Binding-site contacts:
Ligand atom N1 contacts residue PHE180 of chain 1.B at 3.5 Å.
Ligand atom C2 contacts residue PHE180 of chain 1.B at 3.4 Å (hydrophobic).
Ligand atom CAI contacts residue VAL129 of chain 1.B at 3.5 Å (hydrophobic).
Ligand atom N7 contacts residue ASP131 of chain 1.B at 4.1 Å.
Ligand atom OAE contacts residue ASP131 of chain 1.B at 3.2 Å.
Ligand atom N2 contacts residue LEU186 of chain 1.B at 3.6 Å.
Ligand atom N1 contacts residue LEU186 of chain 1.B at 3.9 Å.
Ligand atom O6 contacts residue PHE180 of chain 1.B at 3.4 Å.
Ligand atom OAC contacts residue LEU134 of chain 1.B at 4.2 Å.
Ligand atom C6 contacts residue VAL181 of chain 1.B at 3.5 Å (hydrophobic).
Ligand atom OAC contacts residue SER132 of chain 1.B at 3.4 Å (h-bond).
Ligand atom PAV contacts residue SER132 of chain 1.B at 3.6 Å.
Ligand atom C6 contacts residue LYS159 of chain 1.B at 3.7 Å.
Ligand atom N2 contacts residue ASP187 of chain 1.B at 2.7 Å (salt-bridge).
Ligand atom OAC contacts residue GLY133 of chain 1.B at 3.6 Å.
Ligand atom OAD contacts residue ASP131 of chain 1.B at 2.7 Å (salt-bridge).
Ligand atom N3 contacts residue PHE180 of chain 1.B at 3.6 Å.
Ligand atom N1 contacts residue VAL181 of chain 1.B at 2.5 Å (h-bond).
Ligand atom O6 contacts residue LYS159 of chain 1.B at 2.7 Å (salt-bridge).
Ligand atom O6 contacts residue VAL181 of chain 1.B at 2.8 Å (h-bond).
Ligand atom CAI contacts residue ASP131 of chain 1.B at 4.1 Å.
Ligand atom C6 contacts residue PHE180 of chain 1.B at 3.6 Å (hydrophobic).
Ligand atom C2 contacts residue VAL181 of chain 1.B at 3.4 Å (hydrophobic).
Ligand atom N2 contacts residue PHE180 of chain 1.B at 3.5 Å.
Ligand atom C4 contacts residue PHE180 of chain 1.B at 3.8 Å (hydrophobic).
Ligand atom PAV contacts residue ASP131 of chain 1.B at 3.6 Å.
Ligand atom O6 contacts residue ASP179 of chain 1.B at 3.7 Å.
Ligand atom C5 contacts residue LYS159 of chain 1.B at 3.8 Å.
Ligand atom OAD contacts residue SER132 of chain 1.B at 3.2 Å (h-bond).
Ligand atom OAD contacts residue VAL130 of chain 1.B at 3.6 Å.
Ligand atom C8 contacts residue ASP131 of chain 1.B at 4.0 Å.
Ligand atom OAE contacts residue GLY133 of chain 1.B at 3.6 Å.
Ligand atom C2 contacts residue ASP187 of chain 1.B at 3.9 Å.
Ligand atom PAV contacts residue GLY133 of chain 1.B at 3.6 Å.
Ligand atom OAD contacts residue VAL129 of chain 1.B at 4.0 Å.
Ligand atom OAD contacts residue GLY133 of chain 1.B at 2.8 Å (h-bond).
Ligand atom N2 contacts residue VAL181 of chain 1.B at 3.5 Å (h-bond).
Ligand atom C5 contacts residue PHE180 of chain 1.B at 3.9 Å (hydrophobic).
Ligand atom OAE contacts residue SER132 of chain 1.B at 2.7 Å (h-bond).
Ligand atom N7 contacts residue LYS159 of chain 1.B at 3.4 Å (salt-bridge).

Sequence of chain 1.B:
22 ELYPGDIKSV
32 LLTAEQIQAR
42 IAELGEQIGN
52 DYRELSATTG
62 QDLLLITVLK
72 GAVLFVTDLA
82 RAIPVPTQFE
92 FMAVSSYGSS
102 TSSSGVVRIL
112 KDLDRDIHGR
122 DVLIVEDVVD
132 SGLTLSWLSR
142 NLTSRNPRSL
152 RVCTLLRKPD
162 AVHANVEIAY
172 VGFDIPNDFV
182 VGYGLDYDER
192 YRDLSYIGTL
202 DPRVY

A small-molecule ligand and the protein it binds are described below.
Small molecule (SMILES): Nc1nc2c(ncn2[C@@H]2CNC[C@@H]2OCP(=O)(O)O)c(=O)[nH]1